The small molecule below binds the protein below.
Small molecule (SMILES): [H]/N=C(/NCCC[C@H](N)CN(O)CCN)N[N+](=O)[O-]

Sequence of chain 1.A:
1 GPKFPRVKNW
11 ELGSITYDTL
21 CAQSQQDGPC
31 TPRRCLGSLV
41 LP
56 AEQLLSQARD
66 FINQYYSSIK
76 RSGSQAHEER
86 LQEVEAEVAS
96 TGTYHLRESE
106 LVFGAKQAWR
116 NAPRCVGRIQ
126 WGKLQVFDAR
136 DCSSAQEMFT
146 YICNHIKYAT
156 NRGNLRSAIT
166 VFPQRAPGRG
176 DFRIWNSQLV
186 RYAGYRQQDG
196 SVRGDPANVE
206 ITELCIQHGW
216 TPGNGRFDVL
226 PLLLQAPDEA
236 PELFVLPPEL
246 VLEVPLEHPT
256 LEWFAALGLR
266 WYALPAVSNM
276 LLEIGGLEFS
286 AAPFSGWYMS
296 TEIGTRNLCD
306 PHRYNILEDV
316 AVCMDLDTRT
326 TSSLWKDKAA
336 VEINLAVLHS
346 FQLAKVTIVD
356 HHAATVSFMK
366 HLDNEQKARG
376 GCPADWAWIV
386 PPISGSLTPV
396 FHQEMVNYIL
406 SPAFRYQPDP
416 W

Binding-site contacts:
Ligand atom O3 contacts residue GLY291 of chain 1.A at 3.0 Å (h-bond).
Ligand atom O2 contacts residue PRO270 of chain 1.A at 3.5 Å (h-bond).
Ligand atom NH2 contacts residue HEM1 of chain 1.G at 3.6 Å.
Ligand atom O2 contacts residue HEM1 of chain 1.G at 3.7 Å.
Ligand atom O2 contacts residue SER290 of chain 1.A at 3.3 Å.
Ligand atom CA contacts residue VAL272 of chain 1.A at 4.0 Å (hydrophobic).
Ligand atom NH2 contacts residue TRP292 of chain 1.A at 3.3 Å (h-bond).
Ligand atom CG contacts residue GLU297 of chain 1.A at 3.5 Å.
Ligand atom C1' contacts residue ASN274 of chain 1.A at 3.8 Å.
Ligand atom CB contacts residue GLN183 of chain 1.A at 3.8 Å.
Ligand atom NA contacts residue HEM1 of chain 1.G at 3.5 Å (h-bond).
Ligand atom NB contacts residue TYR411 of chain 1.A at 3.9 Å.
Ligand atom N contacts residue HEM1 of chain 1.G at 2.7 Å (h-bond).
Ligand atom C contacts residue HEM1 of chain 1.G at 3.0 Å.
Ligand atom CB contacts residue VAL272 of chain 1.A at 3.9 Å (hydrophobic).
Ligand atom NO contacts residue HEM1 of chain 1.G at 3.8 Å.
Ligand atom NO contacts residue PRO270 of chain 1.A at 3.8 Å.
Ligand atom CZ contacts residue PRO270 of chain 1.A at 3.9 Å (hydrophobic).
Ligand atom O3 contacts residue PRO270 of chain 1.A at 3.6 Å.
Ligand atom NE contacts residue PRO270 of chain 1.A at 4.0 Å.
Ligand atom O3 contacts residue HEM1 of chain 1.G at 3.4 Å.
Ligand atom NE contacts residue GLU297 of chain 1.A at 2.7 Å (salt-bridge).
Ligand atom NH2 contacts residue GLU297 of chain 1.A at 3.1 Å (salt-bridge).
Ligand atom NA contacts residue VAL272 of chain 1.A at 3.8 Å.
Ligand atom O2 contacts residue PHE289 of chain 1.A at 3.6 Å.
Ligand atom CZ contacts residue GLU297 of chain 1.A at 3.5 Å.
Ligand atom C1' contacts residue HEM1 of chain 1.G at 3.2 Å.
Ligand atom CD contacts residue GLU297 of chain 1.A at 3.7 Å.
Ligand atom CD contacts residue VAL272 of chain 1.A at 3.6 Å (hydrophobic).
Ligand atom CG contacts residue HEM1 of chain 1.G at 3.7 Å.
Ligand atom NO contacts residue GLY291 of chain 1.A at 3.5 Å (h-bond).
Ligand atom C contacts residue VAL272 of chain 1.A at 3.4 Å (hydrophobic).
Ligand atom C2' contacts residue ASN274 of chain 1.A at 3.5 Å.
Ligand atom CB contacts residue HEM1 of chain 1.G at 3.8 Å.
Ligand atom O2 contacts residue GLY291 of chain 1.A at 3.1 Å (h-bond).
Ligand atom O1' contacts residue GLN183 of chain 1.A at 4.1 Å.
Ligand atom O1' contacts residue SER182 of chain 1.A at 3.8 Å.
Ligand atom O3 contacts residue TRP292 of chain 1.A at 3.2 Å (h-bond).
Ligand atom NH2 contacts residue PRO270 of chain 1.A at 3.8 Å.
Ligand atom CA contacts residue HEM1 of chain 1.G at 3.4 Å.